Binding-site contacts:
Ligand atom C23 contacts residue PHE283 of chain 1.D at 3.8 Å (hydrophobic).
Ligand atom C5 contacts residue TYR247 of chain 1.D at 3.1 Å (hydrophobic).
Ligand atom C8 contacts residue MET267 of chain 1.D at 3.2 Å (hydrophobic).
Ligand atom C15 contacts residue PRO266 of chain 1.D at 3.8 Å (hydrophobic).
Ligand atom O25 contacts residue GLN280 of chain 1.D at 3.1 Å (h-bond).
Ligand atom N10 contacts residue PHE283 of chain 1.D at 3.5 Å.
Ligand atom C4 contacts residue GLN280 of chain 1.D at 3.6 Å.
Ligand atom C2 contacts residue MET267 of chain 1.D at 3.4 Å (hydrophobic).
Ligand atom C16 contacts residue MET267 of chain 1.D at 3.3 Å (hydrophobic).
Ligand atom C4 contacts residue TYR247 of chain 1.D at 3.5 Å (hydrophobic).
Ligand atom C15 contacts residue GLU275 of chain 1.D at 3.8 Å.
Ligand atom C5 contacts residue MET267 of chain 1.D at 3.2 Å (hydrophobic).
Ligand atom C21 contacts residue PHE283 of chain 1.D at 3.6 Å (hydrophobic).
Ligand atom C4 contacts residue PHE250 of chain 1.D at 3.6 Å (hydrophobic).
Ligand atom N7 contacts residue MET267 of chain 1.D at 3.2 Å.
Ligand atom C17 contacts residue LEU229 of chain 1.D at 3.8 Å (hydrophobic).
Ligand atom N9 contacts residue MET267 of chain 1.D at 3.4 Å.
Ligand atom N9 contacts residue TYR247 of chain 1.D at 2.3 Å (h-bond).
Ligand atom CL24 contacts residue LEU229 of chain 1.D at 3.6 Å.
Ligand atom C8 contacts residue GLY279 of chain 1.D at 3.4 Å.
Ligand atom C11 contacts residue GLY279 of chain 1.D at 3.3 Å.
Ligand atom CL24 contacts residue ILE246 of chain 1.D at 3.8 Å.
Ligand atom C8 contacts residue TYR247 of chain 1.D at 3.5 Å (hydrophobic).
Ligand atom C12 contacts residue GLY279 of chain 1.D at 3.4 Å.
Ligand atom CL24 contacts residue SER231 of chain 1.D at 2.9 Å.
Ligand atom C3 contacts residue MET267 of chain 1.D at 3.2 Å (hydrophobic).
Ligand atom C1 contacts residue MET267 of chain 1.D at 3.5 Å (hydrophobic).
Ligand atom N6 contacts residue MET267 of chain 1.D at 3.1 Å (h-bond).
Ligand atom C11 contacts residue MET267 of chain 1.D at 3.4 Å (hydrophobic).
Ligand atom C20 contacts residue PHE283 of chain 1.D at 3.7 Å (hydrophobic).
Ligand atom C20 contacts residue ILE246 of chain 1.D at 3.8 Å (hydrophobic).
Ligand atom C1 contacts residue PHE283 of chain 1.D at 3.6 Å (hydrophobic).
Ligand atom N9 contacts residue GLY279 of chain 1.D at 3.8 Å.
Ligand atom C15 contacts residue MET267 of chain 1.D at 3.8 Å (hydrophobic).
Ligand atom C4 contacts residue MET267 of chain 1.D at 3.5 Å (hydrophobic).
Ligand atom C2 contacts residue PHE283 of chain 1.D at 3.3 Å (hydrophobic).
Ligand atom C14 contacts residue GLU275 of chain 1.D at 3.4 Å.
Ligand atom C16 contacts residue TYR247 of chain 1.D at 3.8 Å (hydrophobic).
Ligand atom N18 contacts residue LEU229 of chain 1.D at 3.4 Å.
Ligand atom CL24 contacts residue TYR78 of chain 1.D at 3.7 Å.

Sequence of chain 1.D:
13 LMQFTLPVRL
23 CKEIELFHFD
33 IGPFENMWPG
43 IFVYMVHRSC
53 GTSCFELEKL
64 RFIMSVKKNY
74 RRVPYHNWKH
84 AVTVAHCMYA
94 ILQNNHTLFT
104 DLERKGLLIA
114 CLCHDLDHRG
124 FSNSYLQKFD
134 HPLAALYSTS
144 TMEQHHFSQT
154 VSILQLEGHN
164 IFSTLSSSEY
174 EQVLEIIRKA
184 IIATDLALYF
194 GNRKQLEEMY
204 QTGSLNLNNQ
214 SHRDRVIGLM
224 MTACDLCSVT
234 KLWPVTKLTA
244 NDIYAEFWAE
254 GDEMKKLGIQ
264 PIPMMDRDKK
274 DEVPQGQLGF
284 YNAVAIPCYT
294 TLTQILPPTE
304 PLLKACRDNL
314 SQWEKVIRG

A protein and the small-molecule ligand that binds it are described below.
Small molecule (SMILES): O=C(Nc1ccn2nc(-c3ccccc3)nc2c1)c1ccnc(Cl)c1